This small molecule binds to this protein.
Small molecule (SMILES): O=C(NCCc1ccncc1)c1nc([C@@H]2CCCN2C(=O)OCc2ccccc2)[nH]c(=O)c1O

Binding-site contacts:
Ligand atom O08 contacts residue ILE121 of chain 8.A at 2.7 Å (h-bond).
Ligand atom C02 contacts residue GLU120 of chain 8.A at 3.3 Å.
Ligand atom O01 contacts residue GLU120 of chain 8.A at 2.4 Å (salt-bridge).
Ligand atom O08 contacts residue HIS61 of chain 8.A at 3.0 Å (h-bond).
Ligand atom C24 contacts residue MN1 of chain 8.E at 2.9 Å.
Ligand atom N06 contacts residue TYR131 of chain 8.A at 3.6 Å (h-bond).
Ligand atom C07 contacts residue TYR131 of chain 8.A at 4.0 Å (hydrophobic).
Ligand atom C07 contacts residue HIS61 of chain 8.A at 3.2 Å.
Ligand atom O08 contacts residue GLU120 of chain 8.A at 2.9 Å (salt-bridge).
Ligand atom O08 contacts residue TYR131 of chain 8.A at 3.7 Å.
Ligand atom O08 contacts residue LYS135 of chain 8.A at 3.3 Å.
Ligand atom O08 contacts residue GLY122 of chain 8.A at 3.7 Å.
Ligand atom N06 contacts residue HIS61 of chain 8.A at 3.8 Å.
Ligand atom C31 contacts residue GLU46 of chain 8.A at 4.0 Å.
Ligand atom O25 contacts residue GLU81 of chain 8.A at 3.8 Å.
Ligand atom C12 contacts residue TYR131 of chain 8.A at 4.0 Å (hydrophobic).
Ligand atom C07 contacts residue MN1 of chain 8.D at 2.7 Å.
Ligand atom C11 contacts residue TYR131 of chain 8.A at 3.7 Å (hydrophobic).
Ligand atom C02 contacts residue HIS61 of chain 8.A at 3.5 Å.
Ligand atom C33 contacts residue THR58 of chain 8.A at 3.8 Å.
Ligand atom C28 contacts residue TYR44 of chain 8.A at 3.6 Å (hydrophobic).
Ligand atom C24 contacts residue GLU81 of chain 8.A at 3.8 Å.
Ligand atom C29 contacts residue TYR44 of chain 8.A at 3.8 Å (hydrophobic).
Ligand atom O25 contacts residue MN1 of chain 8.E at 2.4 Å.
Ligand atom C07 contacts residue GLU120 of chain 8.A at 3.5 Å.
Ligand atom O01 contacts residue ASP109 of chain 8.A at 3.3 Å (salt-bridge).
Ligand atom O01 contacts residue MN1 of chain 8.D at 2.0 Å.
Ligand atom C30 contacts residue TYR44 of chain 8.A at 3.5 Å (hydrophobic).
Ligand atom C03 contacts residue MN1 of chain 8.D at 4.0 Å.
Ligand atom C02 contacts residue MN1 of chain 8.D at 2.6 Å.
Ligand atom N26 contacts residue MN1 of chain 8.E at 3.8 Å.
Ligand atom C07 contacts residue ILE121 of chain 8.A at 3.7 Å (hydrophobic).
Ligand atom C31 contacts residue TYR44 of chain 8.A at 3.9 Å (hydrophobic).
Ligand atom O01 contacts residue MN1 of chain 8.E at 2.6 Å.
Ligand atom C03 contacts residue MN1 of chain 8.E at 3.5 Å.
Ligand atom C07 contacts residue LYS135 of chain 8.A at 3.6 Å.
Ligand atom O01 contacts residue HIS61 of chain 8.A at 3.6 Å (h-bond).
Ligand atom N32 contacts residue GLU46 of chain 8.A at 3.5 Å (salt-bridge).
Ligand atom C02 contacts residue MN1 of chain 8.E at 3.4 Å.
Ligand atom O08 contacts residue MN1 of chain 8.D at 2.2 Å.

Sequence of chain 8.A:
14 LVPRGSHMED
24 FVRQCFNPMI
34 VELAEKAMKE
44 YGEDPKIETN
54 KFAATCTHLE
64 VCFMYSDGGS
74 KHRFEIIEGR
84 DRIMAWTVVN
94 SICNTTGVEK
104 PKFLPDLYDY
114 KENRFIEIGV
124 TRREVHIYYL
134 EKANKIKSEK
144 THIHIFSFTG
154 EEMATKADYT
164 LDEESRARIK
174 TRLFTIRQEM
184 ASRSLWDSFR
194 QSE